Sequence of chain 1.A:
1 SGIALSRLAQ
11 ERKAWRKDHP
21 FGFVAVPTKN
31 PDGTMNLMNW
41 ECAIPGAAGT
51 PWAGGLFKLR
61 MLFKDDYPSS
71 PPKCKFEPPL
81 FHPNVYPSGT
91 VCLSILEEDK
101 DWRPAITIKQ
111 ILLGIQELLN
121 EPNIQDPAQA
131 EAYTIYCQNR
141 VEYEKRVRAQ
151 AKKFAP

Binding-site contacts:
Ligand atom C10 contacts residue ALA43 of chain 1.A at 3.7 Å (hydrophobic).
Ligand atom C5 contacts residue ARG60 of chain 1.A at 4.2 Å.
Ligand atom C6 contacts residue GLU41 of chain 1.A at 3.7 Å.
Ligand atom C5 contacts residue LEU59 of chain 1.A at 3.6 Å (hydrophobic).
Ligand atom C3 contacts residue GLU41 of chain 1.A at 3.8 Å.
Ligand atom C3 contacts residue ARG60 of chain 1.A at 3.6 Å.
Ligand atom C8 contacts residue CYS42 of chain 1.A at 4.0 Å (hydrophobic).
Ligand atom C6 contacts residue LYS58 of chain 1.A at 3.6 Å.
Ligand atom C4 contacts residue ARG60 of chain 1.A at 3.2 Å.
Ligand atom C3 contacts residue GLU77 of chain 1.A at 4.1 Å.
Ligand atom C13 contacts residue LYS58 of chain 1.A at 3.5 Å.
Ligand atom C7 contacts residue LYS58 of chain 1.A at 3.9 Å.
Ligand atom C5 contacts residue LYS58 of chain 1.A at 4.1 Å.
Ligand atom C7 contacts residue CYS42 of chain 1.A at 4.3 Å (hydrophobic).
Ligand atom C5 contacts residue CYS42 of chain 1.A at 4.4 Å (hydrophobic).
Ligand atom C8 contacts residue GLU41 of chain 1.A at 4.1 Å.
Ligand atom C6 contacts residue CYS42 of chain 1.A at 3.5 Å (hydrophobic).
Ligand atom C9 contacts residue ALA43 of chain 1.A at 4.2 Å (hydrophobic).
Ligand atom O1 contacts residue LYS58 of chain 1.A at 4.5 Å.
Ligand atom O14 contacts residue LYS58 of chain 1.A at 3.1 Å (salt-bridge).
Ligand atom C8 contacts residue LYS58 of chain 1.A at 3.8 Å.
Ligand atom C12 contacts residue LYS58 of chain 1.A at 3.8 Å.
Ligand atom C7 contacts residue GLU41 of chain 1.A at 3.7 Å.
Ligand atom C10 contacts residue GLU41 of chain 1.A at 4.1 Å.
Ligand atom C2 contacts residue LYS58 of chain 1.A at 4.2 Å.
Ligand atom C6 contacts residue LEU59 of chain 1.A at 3.7 Å (hydrophobic).
Ligand atom C10 contacts residue CYS42 of chain 1.A at 3.6 Å (hydrophobic).
Ligand atom C4 contacts residue GLU41 of chain 1.A at 3.8 Å.
Ligand atom C11 contacts residue ALA43 of chain 1.A at 4.1 Å (hydrophobic).
Ligand atom C5 contacts residue GLU41 of chain 1.A at 3.7 Å.
Ligand atom C9 contacts residue CYS42 of chain 1.A at 3.1 Å (hydrophobic).
Ligand atom C10 contacts residue VAL24 of chain 1.A at 3.7 Å (hydrophobic).
Ligand atom C11 contacts residue VAL24 of chain 1.A at 4.0 Å (hydrophobic).
Ligand atom O1 contacts residue GLU41 of chain 1.A at 4.2 Å.
Ligand atom C5 contacts residue GLU77 of chain 1.A at 3.8 Å.
Ligand atom C2 contacts residue GLU41 of chain 1.A at 3.8 Å.
Ligand atom C9 contacts residue LYS58 of chain 1.A at 4.4 Å.
Ligand atom C9 contacts residue GLU41 of chain 1.A at 3.6 Å.
Ligand atom C4 contacts residue GLU77 of chain 1.A at 3.1 Å.

A small-molecule ligand and the protein it binds are described below.
Small molecule (SMILES): Oc1ccccc1-c1ccccc1O